Sequence of chain 1.A:
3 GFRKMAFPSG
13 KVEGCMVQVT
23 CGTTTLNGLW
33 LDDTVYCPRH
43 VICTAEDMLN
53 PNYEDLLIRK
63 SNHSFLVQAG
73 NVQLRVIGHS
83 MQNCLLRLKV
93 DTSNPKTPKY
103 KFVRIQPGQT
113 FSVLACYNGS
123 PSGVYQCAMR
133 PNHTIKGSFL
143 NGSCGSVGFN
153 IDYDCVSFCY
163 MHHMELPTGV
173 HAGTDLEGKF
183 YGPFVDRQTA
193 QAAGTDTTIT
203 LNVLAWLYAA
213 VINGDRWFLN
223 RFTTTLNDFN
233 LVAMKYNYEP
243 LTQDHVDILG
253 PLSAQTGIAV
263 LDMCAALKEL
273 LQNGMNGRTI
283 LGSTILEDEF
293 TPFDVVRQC

Binding-site contacts:
Ligand atom OBD contacts residue GLU167 of chain 1.A at 3.5 Å.
Ligand atom OBD contacts residue HIS164 of chain 1.A at 2.7 Å (h-bond).
Ligand atom OBL contacts residue SER145 of chain 1.A at 3.2 Å (h-bond).
Ligand atom CAC contacts residue LEU168 of chain 1.A at 3.4 Å (hydrophobic).
Ligand atom CBO contacts residue CYS146 of chain 1.A at 3.2 Å (hydrophobic).
Ligand atom O contacts residue GLU167 of chain 1.A at 2.8 Å (salt-bridge).
Ligand atom CBP contacts residue CYS146 of chain 1.A at 3.5 Å (hydrophobic).
Ligand atom CBM contacts residue CYS146 of chain 1.A at 2.1 Å (hydrophobic).
Ligand atom CBI contacts residue MET50 of chain 1.A at 3.4 Å (hydrophobic).
Ligand atom CBF contacts residue HIS42 of chain 1.A at 3.4 Å.
Ligand atom CAF contacts residue GLN193 of chain 1.A at 3.4 Å.
Ligand atom N contacts residue GLU167 of chain 1.A at 3.1 Å (salt-bridge).
Ligand atom CBT contacts residue MET50 of chain 1.A at 3.4 Å (hydrophobic).
Ligand atom CBA contacts residue HIS164 of chain 1.A at 3.4 Å.
Ligand atom CAB contacts residue GLN193 of chain 1.A at 3.3 Å.
Ligand atom NAS contacts residue GLN190 of chain 1.A at 3.1 Å (h-bond).
Ligand atom NBE contacts residue GLU167 of chain 1.A at 2.9 Å (salt-bridge).
Ligand atom CBG contacts residue ASP188 of chain 1.A at 3.2 Å.
Ligand atom OBD contacts residue PHE141 of chain 1.A at 3.4 Å.
Ligand atom O contacts residue MET166 of chain 1.A at 3.2 Å.
Ligand atom CAG contacts residue GLN193 of chain 1.A at 3.5 Å.
Ligand atom NAZ contacts residue HIS165 of chain 1.A at 3.4 Å (h-bond).
Ligand atom OBQ contacts residue THR26 of chain 1.A at 3.5 Å.
Ligand atom NAX contacts residue HIS165 of chain 1.A at 2.6 Å (h-bond).
Ligand atom OBD contacts residue SER145 of chain 1.A at 3.4 Å (h-bond).
Ligand atom OBN contacts residue ASN143 of chain 1.A at 3.2 Å (h-bond).
Ligand atom CAA contacts residue GLN193 of chain 1.A at 3.3 Å.
Ligand atom OBQ contacts residue CYS146 of chain 1.A at 3.4 Å (h-bond).
Ligand atom CBK contacts residue CYS146 of chain 1.A at 2.9 Å (hydrophobic).
Ligand atom CBS contacts residue HIS42 of chain 1.A at 3.5 Å.
Ligand atom OBD contacts residue HIS173 of chain 1.A at 3.5 Å.
Ligand atom CBT contacts residue HIS42 of chain 1.A at 3.5 Å.
Ligand atom OBL contacts residue GLY144 of chain 1.A at 2.8 Å (h-bond).
Ligand atom CBJ contacts residue GLN190 of chain 1.A at 3.4 Å.
Ligand atom NBE contacts residue PHE141 of chain 1.A at 3.4 Å (h-bond).
Ligand atom CBH contacts residue ASP188 of chain 1.A at 3.2 Å.
Ligand atom CBF contacts residue MET166 of chain 1.A at 3.5 Å (hydrophobic).
Ligand atom CAB contacts residue ALA194 of chain 1.A at 3.3 Å (hydrophobic).
Ligand atom OBL contacts residue CYS146 of chain 1.A at 3.1 Å (h-bond).
Ligand atom OAL contacts residue GLN190 of chain 1.A at 3.4 Å.

A protein and the small-molecule ligand that binds it are described below.
Small molecule (SMILES): CCOC(=O)[C@@H](O)CC(=O)N(CCC(N)=O)NC(=O)[C@H](Cc1ccccc1)NC(=O)[C@H](CC(C)C)NC(=O)OCc1ccccc1